A protein and the small-molecule ligand that binds it are described below.
Small molecule (SMILES): CC(=O)N[C@@H]1[C@@H](O)[C@H](O)[C@@H](CO)O[C@H]1O

Sequence of chain 1.A:
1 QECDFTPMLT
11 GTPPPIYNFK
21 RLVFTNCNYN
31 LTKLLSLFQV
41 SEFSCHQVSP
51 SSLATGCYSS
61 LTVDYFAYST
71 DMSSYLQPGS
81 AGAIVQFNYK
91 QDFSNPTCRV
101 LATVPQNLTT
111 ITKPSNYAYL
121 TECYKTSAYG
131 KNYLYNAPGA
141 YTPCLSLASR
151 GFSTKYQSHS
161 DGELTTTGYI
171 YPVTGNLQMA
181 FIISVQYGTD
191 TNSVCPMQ

Binding-site contacts:
Ligand atom C7 contacts residue MET197 of chain 1.A at 4.0 Å (hydrophobic).
Ligand atom O7 contacts residue ASN30 of chain 1.A at 3.7 Å.
Ligand atom C5 contacts residue LYS33 of chain 1.A at 4.3 Å.
Ligand atom O6 contacts residue LYS33 of chain 1.A at 3.5 Å.
Ligand atom O7 contacts residue MET197 of chain 1.A at 3.3 Å.
Ligand atom C2 contacts residue ASN30 of chain 1.A at 2.5 Å.
Ligand atom C3 contacts residue ASN30 of chain 1.A at 3.8 Å.
Ligand atom C5 contacts residue ASN30 of chain 1.A at 3.7 Å.
Ligand atom O5 contacts residue LYS33 of chain 1.A at 3.3 Å.
Ligand atom C1 contacts residue LYS33 of chain 1.A at 4.0 Å.
Ligand atom C8 contacts residue GLN198 of chain 1.A at 3.7 Å.
Ligand atom C6 contacts residue LYS33 of chain 1.A at 4.0 Å.
Ligand atom N2 contacts residue ASN30 of chain 1.A at 2.9 Å (h-bond).
Ligand atom C4 contacts residue ASN30 of chain 1.A at 4.2 Å.
Ligand atom C7 contacts residue ASN30 of chain 1.A at 3.5 Å.
Ligand atom O6 contacts residue SER36 of chain 1.A at 3.7 Å.
Ligand atom O6 contacts residue THR32 of chain 1.A at 3.8 Å.
Ligand atom C1 contacts residue ASN30 of chain 1.A at 1.4 Å.
Ligand atom C8 contacts residue MET197 of chain 1.A at 3.3 Å (hydrophobic).
Ligand atom O5 contacts residue ASN30 of chain 1.A at 2.4 Å (h-bond).